Binding-site contacts:
Ligand atom S1 contacts residue ILE71 of chain 1.A at 3.0 Å (h-bond).
Ligand atom S1 contacts residue ASN88 of chain 1.A at 4.0 Å.
Ligand atom C6 contacts residue LYS72 of chain 1.A at 4.1 Å.
Ligand atom O1 contacts residue LYS72 of chain 1.A at 3.9 Å.
Ligand atom C4 contacts residue GLY89 of chain 1.A at 3.8 Å.
Ligand atom C6 contacts residue GLU70 of chain 1.A at 4.5 Å.
Ligand atom C3 contacts residue GLU70 of chain 1.A at 2.3 Å.
Ligand atom C2 contacts residue LYS72 of chain 1.A at 4.4 Å.
Ligand atom C3 contacts residue ASN88 of chain 1.A at 4.3 Å.
Ligand atom S1 contacts residue GLY89 of chain 1.A at 4.4 Å.
Ligand atom S1 contacts residue GLU70 of chain 1.A at 3.4 Å (salt-bridge).
Ligand atom S1 contacts residue LYS72 of chain 1.A at 3.7 Å.
Ligand atom C5 contacts residue GLU70 of chain 1.A at 2.4 Å.
Ligand atom C5 contacts residue ILE71 of chain 1.A at 3.3 Å (hydrophobic).
Ligand atom C5 contacts residue ASN88 of chain 1.A at 3.2 Å.
Ligand atom C4 contacts residue ASN88 of chain 1.A at 3.4 Å.
Ligand atom C4 contacts residue GLU70 of chain 1.A at 1.6 Å.
Ligand atom C2 contacts residue GLU70 of chain 1.A at 3.2 Å.
Ligand atom O2 contacts residue ASN88 of chain 1.A at 3.8 Å.
Ligand atom C5 contacts residue GLY89 of chain 1.A at 3.0 Å.
Ligand atom C7 contacts residue LYS72 of chain 1.A at 4.0 Å.

Sequence of chain 1.A:
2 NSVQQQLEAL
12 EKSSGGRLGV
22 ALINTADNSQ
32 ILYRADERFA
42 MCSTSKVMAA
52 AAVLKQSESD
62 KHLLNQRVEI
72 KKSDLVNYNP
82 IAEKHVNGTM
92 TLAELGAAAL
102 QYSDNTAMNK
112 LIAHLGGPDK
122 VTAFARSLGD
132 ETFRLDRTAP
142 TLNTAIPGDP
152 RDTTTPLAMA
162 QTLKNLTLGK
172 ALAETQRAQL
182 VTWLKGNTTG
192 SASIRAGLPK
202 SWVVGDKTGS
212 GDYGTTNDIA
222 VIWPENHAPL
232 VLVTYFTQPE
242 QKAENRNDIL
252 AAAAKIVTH

The small molecule below binds the protein below.
Small molecule (SMILES): O=C(O)Cc1cccs1